A small-molecule ligand and the protein it binds are described below.
Small molecule (SMILES): Nc1nc(=O)c2ncn([C@@H]3O[C@H](CO)[C@@H](O[P](=O)(O)OC[C@H]4O[C@@H](n5ccc(=O)[nH]c5=O)[C@H](O)[C@@H]4O[P](=O)(O)OC[C@H]4O[C@@H](n5ccc(=O)[nH]c5=O)[C@H](O)[C@@H]4O[P](=O)(O)OC[C@H]4O[C@@H](n5ccc(=O)[nH]c5=O)[C@H](O)[C@@H]4O[P](=O)(O)OC[C@H]4O[C@@H](n5ccc(=O)[nH]c5=O)[C@H](O)[C@@H]4O[P](=O)(O)OC[C@H]4O[C@@H](n5ccc(=O)[nH]c5=O)[C@H](O)[C@@H]4O)[C@H]3O)c2[nH]1

Sequence of chain 22.A:
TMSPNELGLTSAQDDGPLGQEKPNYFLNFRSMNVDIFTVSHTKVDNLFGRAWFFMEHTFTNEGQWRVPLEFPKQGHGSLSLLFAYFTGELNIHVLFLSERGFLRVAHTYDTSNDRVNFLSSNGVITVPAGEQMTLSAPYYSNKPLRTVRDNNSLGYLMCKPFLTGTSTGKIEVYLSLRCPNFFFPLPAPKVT

Sequence of chain 22.B:
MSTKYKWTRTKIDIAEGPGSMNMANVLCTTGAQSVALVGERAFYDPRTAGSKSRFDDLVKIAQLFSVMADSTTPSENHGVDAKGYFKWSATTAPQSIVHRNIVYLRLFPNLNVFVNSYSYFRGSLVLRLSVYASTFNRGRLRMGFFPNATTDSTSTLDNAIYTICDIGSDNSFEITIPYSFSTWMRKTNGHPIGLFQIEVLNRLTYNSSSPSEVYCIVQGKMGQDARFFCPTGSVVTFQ

Sequence of chain 25.B:
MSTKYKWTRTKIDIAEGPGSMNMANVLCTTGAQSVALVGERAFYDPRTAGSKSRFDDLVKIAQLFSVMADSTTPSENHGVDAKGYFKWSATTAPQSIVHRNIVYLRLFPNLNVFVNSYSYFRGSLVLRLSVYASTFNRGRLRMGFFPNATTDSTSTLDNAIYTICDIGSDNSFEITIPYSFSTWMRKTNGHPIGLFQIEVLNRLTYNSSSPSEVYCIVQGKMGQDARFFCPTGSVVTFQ

Binding-site contacts:
Ligand atom O4' contacts residue CYS203 of chain 22.A at 3.5 Å (h-bond).
Ligand atom C2 contacts residue ALA56 of chain 22.B at 3.7 Å (hydrophobic).
Ligand atom O2' contacts residue TYR19 of chain 24.B at 3.4 Å.
Ligand atom C1' contacts residue ARG55 of chain 22.B at 3.4 Å.
Ligand atom OP1 contacts residue TYR19 of chain 24.B at 3.1 Å (h-bond).
Ligand atom O4' contacts residue TRP21 of chain 25.B at 3.6 Å.
Ligand atom P contacts residue ARG202 of chain 22.A at 3.8 Å.
Ligand atom O3' contacts residue TYR19 of chain 24.B at 3.0 Å (h-bond).
Ligand atom N2 contacts residue ARG55 of chain 22.B at 3.7 Å.
Ligand atom C6 contacts residue TYR58 of chain 22.B at 3.5 Å (hydrophobic).
Ligand atom N3 contacts residue ASN205 of chain 22.A at 3.7 Å.
Ligand atom C1' contacts residue TRP21 of chain 25.B at 3.7 Å (hydrophobic).
Ligand atom OP2 contacts residue ARG202 of chain 22.A at 2.5 Å (salt-bridge).
Ligand atom N1 contacts residue TYR58 of chain 22.B at 3.6 Å.
Ligand atom O2' contacts residue ARG55 of chain 22.B at 2.7 Å (salt-bridge).
Ligand atom N2 contacts residue THR17 of chain 25.B at 3.8 Å.
Ligand atom C4 contacts residue ARG68 of chain 22.B at 3.7 Å.
Ligand atom O2 contacts residue ARG55 of chain 22.B at 3.2 Å (salt-bridge).
Ligand atom C2' contacts residue ARG55 of chain 22.B at 3.6 Å.
Ligand atom N1 contacts residue TRP21 of chain 25.B at 3.5 Å.
Ligand atom C6 contacts residue TRP21 of chain 25.B at 3.3 Å (hydrophobic).
Ligand atom N1 contacts residue ALA56 of chain 22.B at 3.2 Å (h-bond).
Ligand atom N3 contacts residue ARG55 of chain 22.B at 3.5 Å (salt-bridge).
Ligand atom C4 contacts residue TRP21 of chain 25.B at 3.7 Å (hydrophobic).
Ligand atom OP2 contacts residue MET15 of chain 25.B at 3.5 Å.
Ligand atom OP2 contacts residue THR17 of chain 25.B at 3.2 Å.
Ligand atom P contacts residue TYR19 of chain 24.B at 3.7 Å.
Ligand atom O2 contacts residue TYR58 of chain 22.B at 3.8 Å.
Ligand atom N3 contacts residue TRP21 of chain 25.B at 3.8 Å.
Ligand atom N2 contacts residue ALA56 of chain 22.B at 3.3 Å (h-bond).
Ligand atom O4 contacts residue ARG68 of chain 22.B at 3.7 Å.
Ligand atom O4 contacts residue TRP21 of chain 25.B at 3.6 Å.
Ligand atom C2 contacts residue TRP21 of chain 25.B at 3.8 Å (hydrophobic).
Ligand atom OP1 contacts residue LYS18 of chain 24.B at 3.3 Å (salt-bridge).
Ligand atom O6 contacts residue TYR58 of chain 22.B at 3.0 Å (h-bond).
Ligand atom C5' contacts residue ARG202 of chain 22.A at 3.0 Å.
Ligand atom O4 contacts residue ASN205 of chain 22.A at 3.4 Å (h-bond).
Ligand atom O2' contacts residue THR17 of chain 25.B at 3.3 Å (h-bond).
Ligand atom C5 contacts residue TRP21 of chain 25.B at 3.4 Å (hydrophobic).
Ligand atom O3' contacts residue ARG55 of chain 22.B at 3.6 Å.

Sequence of chain 24.B:
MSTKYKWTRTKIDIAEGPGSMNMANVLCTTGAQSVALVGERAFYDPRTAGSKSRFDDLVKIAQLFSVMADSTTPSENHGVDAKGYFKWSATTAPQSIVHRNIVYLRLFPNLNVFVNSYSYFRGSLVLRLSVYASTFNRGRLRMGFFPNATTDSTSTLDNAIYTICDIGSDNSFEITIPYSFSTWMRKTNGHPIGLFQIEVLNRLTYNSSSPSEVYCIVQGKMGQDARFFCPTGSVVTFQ